Binding-site contacts:
Ligand atom C6 contacts residue BMA3 of chain 1.D at 4.5 Å.
Ligand atom O2 contacts residue THR310 of chain 2.A at 4.3 Å.
Ligand atom C4 contacts residue BMA3 of chain 1.D at 3.0 Å.
Ligand atom C3 contacts residue THR310 of chain 2.A at 3.7 Å.
Ligand atom C2 contacts residue THR310 of chain 2.A at 3.1 Å.
Ligand atom C1 contacts residue THR310 of chain 2.A at 3.2 Å.
Ligand atom O5 contacts residue BMA3 of chain 1.D at 2.2 Å (h-bond).
Ligand atom C5 contacts residue BMA3 of chain 1.D at 3.1 Å.
Ligand atom O3 contacts residue BMA3 of chain 1.D at 4.3 Å.
Ligand atom C2 contacts residue BMA3 of chain 1.D at 3.2 Å.
Ligand atom O4 contacts residue BMA3 of chain 1.D at 2.5 Å (h-bond).
Ligand atom O5 contacts residue THR310 of chain 2.A at 4.3 Å.
Ligand atom C1 contacts residue BMA3 of chain 1.D at 2.5 Å.
Ligand atom O3 contacts residue PRO309 of chain 2.A at 4.5 Å.
Ligand atom C3 contacts residue BMA3 of chain 1.D at 2.9 Å.

This small molecule binds to this protein.
Small molecule (SMILES): OC[C@H]1O[C@H](O)[C@@H](O)[C@@H](O)[C@@H]1O

Sequence of chain 2.A:
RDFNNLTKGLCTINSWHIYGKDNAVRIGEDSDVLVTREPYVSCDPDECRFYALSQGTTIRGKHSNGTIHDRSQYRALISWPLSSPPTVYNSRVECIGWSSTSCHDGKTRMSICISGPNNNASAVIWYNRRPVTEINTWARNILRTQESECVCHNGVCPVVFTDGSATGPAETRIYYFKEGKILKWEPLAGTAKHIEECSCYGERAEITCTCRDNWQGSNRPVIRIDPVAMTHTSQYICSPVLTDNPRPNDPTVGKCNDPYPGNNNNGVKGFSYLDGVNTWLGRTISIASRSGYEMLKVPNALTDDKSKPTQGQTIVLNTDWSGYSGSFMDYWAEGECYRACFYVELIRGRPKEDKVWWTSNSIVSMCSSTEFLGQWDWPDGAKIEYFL